Binding-site contacts:
Ligand atom O4 contacts residue LEU151 of chain 18.B at 3.7 Å.
Ligand atom C7 contacts residue ASN87 of chain 18.B at 3.6 Å.
Ligand atom C4 contacts residue ASN87 of chain 18.B at 4.2 Å.
Ligand atom O5 contacts residue SER89 of chain 18.B at 4.1 Å.
Ligand atom O5 contacts residue ASN87 of chain 18.B at 2.3 Å (h-bond).
Ligand atom O6 contacts residue LEU151 of chain 18.B at 3.4 Å.
Ligand atom N2 contacts residue ASN87 of chain 18.B at 2.9 Å (h-bond).
Ligand atom C6 contacts residue LEU151 of chain 18.B at 3.8 Å (hydrophobic).
Ligand atom C5 contacts residue ASN87 of chain 18.B at 3.7 Å.
Ligand atom C5 contacts residue LEU151 of chain 18.B at 4.1 Å (hydrophobic).
Ligand atom O7 contacts residue ASP85 of chain 18.B at 4.3 Å.
Ligand atom C2 contacts residue ASN87 of chain 18.B at 2.4 Å.
Ligand atom O5 contacts residue SER79 of chain 18.B at 4.4 Å.
Ligand atom C5 contacts residue SER89 of chain 18.B at 4.3 Å.
Ligand atom C4 contacts residue LEU151 of chain 18.B at 4.4 Å (hydrophobic).
Ligand atom O7 contacts residue ASN87 of chain 18.B at 3.9 Å.
Ligand atom C3 contacts residue ASN87 of chain 18.B at 3.7 Å.
Ligand atom C1 contacts residue ASN87 of chain 18.B at 1.4 Å.
Ligand atom C1 contacts residue SER89 of chain 18.B at 4.5 Å.

Sequence of chain 18.B:
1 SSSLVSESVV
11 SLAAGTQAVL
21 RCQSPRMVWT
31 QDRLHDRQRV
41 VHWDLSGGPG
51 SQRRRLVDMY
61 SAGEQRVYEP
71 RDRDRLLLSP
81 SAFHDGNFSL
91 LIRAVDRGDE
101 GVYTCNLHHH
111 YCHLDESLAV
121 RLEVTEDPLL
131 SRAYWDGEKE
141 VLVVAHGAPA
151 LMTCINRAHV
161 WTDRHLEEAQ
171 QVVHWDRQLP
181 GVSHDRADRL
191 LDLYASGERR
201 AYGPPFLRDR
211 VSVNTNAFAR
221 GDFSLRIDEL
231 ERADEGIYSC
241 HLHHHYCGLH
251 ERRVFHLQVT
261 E

This small molecule binds to this protein.
Small molecule (SMILES): CC(=O)N[C@@H]1[C@@H](O)[C@H](O)[C@@H](CO)O[C@H]1O